Sequence of chain 1.A:
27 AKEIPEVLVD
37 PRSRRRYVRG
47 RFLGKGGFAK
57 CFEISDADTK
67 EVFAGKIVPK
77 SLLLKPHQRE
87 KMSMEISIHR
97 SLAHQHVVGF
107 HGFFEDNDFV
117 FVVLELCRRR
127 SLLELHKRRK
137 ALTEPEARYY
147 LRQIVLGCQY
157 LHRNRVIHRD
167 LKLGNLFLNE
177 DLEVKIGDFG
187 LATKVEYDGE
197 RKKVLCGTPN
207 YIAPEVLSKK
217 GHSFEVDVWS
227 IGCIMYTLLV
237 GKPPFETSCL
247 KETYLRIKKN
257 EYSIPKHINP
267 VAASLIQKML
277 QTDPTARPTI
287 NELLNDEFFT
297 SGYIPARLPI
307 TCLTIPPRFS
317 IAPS

This small molecule binds to this protein.
Small molecule (SMILES): CN1CCN(c2ccc(C(=O)Nc3n[nH]c4cn(C(=O)Cc5cccs5)cc34)cc2)CC1

Binding-site contacts:
Ligand atom N6 contacts residue ALA70 of chain 1.A at 3.6 Å.
Ligand atom C27 contacts residue LYS56 of chain 1.A at 3.7 Å.
Ligand atom C17 contacts residue PHE173 of chain 1.A at 3.5 Å (hydrophobic).
Ligand atom C13 contacts residue LEU49 of chain 1.A at 3.4 Å (hydrophobic).
Ligand atom N6 contacts residue LEU122 of chain 1.A at 3.8 Å.
Ligand atom C26 contacts residue ARG126 of chain 1.A at 3.6 Å.
Ligand atom C20 contacts residue ARG126 of chain 1.A at 3.9 Å.
Ligand atom N3 contacts residue PHE173 of chain 1.A at 3.6 Å.
Ligand atom N6 contacts residue CYS123 of chain 1.A at 2.9 Å (h-bond).
Ligand atom C12 contacts residue LEU49 of chain 1.A at 3.9 Å (hydrophobic).
Ligand atom N6 contacts residue GLU121 of chain 1.A at 3.5 Å (salt-bridge).
Ligand atom C27 contacts residue GLY52 of chain 1.A at 3.8 Å.
Ligand atom S29 contacts residue LYS51 of chain 1.A at 3.8 Å.
Ligand atom C32 contacts residue PHE173 of chain 1.A at 3.8 Å (hydrophobic).
Ligand atom C25 contacts residue PHE48 of chain 1.A at 3.5 Å (hydrophobic).
Ligand atom S29 contacts residue GLY52 of chain 1.A at 3.6 Å.
Ligand atom N7 contacts residue CYS123 of chain 1.A at 3.1 Å (h-bond).
Ligand atom O2 contacts residue LEU120 of chain 1.A at 3.9 Å.
Ligand atom N19 contacts residue ARG126 of chain 1.A at 3.8 Å.
Ligand atom N4 contacts residue CYS123 of chain 1.A at 3.6 Å.
Ligand atom C14 contacts residue LEU49 of chain 1.A at 3.4 Å (hydrophobic).
Ligand atom C28 contacts residue ALA55 of chain 1.A at 3.7 Å (hydrophobic).
Ligand atom C30 contacts residue LYS72 of chain 1.A at 3.6 Å.
Ligand atom C15 contacts residue ALA70 of chain 1.A at 3.7 Å (hydrophobic).
Ligand atom C27 contacts residue ALA55 of chain 1.A at 3.7 Å (hydrophobic).
Ligand atom C12 contacts residue ARG126 of chain 1.A at 3.7 Å.
Ligand atom C28 contacts residue LYS72 of chain 1.A at 3.6 Å.
Ligand atom N4 contacts residue ALA70 of chain 1.A at 3.4 Å.
Ligand atom C28 contacts residue CYS57 of chain 1.A at 3.6 Å (hydrophobic).
Ligand atom C28 contacts residue LYS56 of chain 1.A at 3.5 Å.
Ligand atom C23 contacts residue ARG47 of chain 1.A at 3.7 Å.
Ligand atom N4 contacts residue GLU121 of chain 1.A at 2.9 Å (salt-bridge).
Ligand atom C27 contacts residue CYS57 of chain 1.A at 3.8 Å (hydrophobic).
Ligand atom C5 contacts residue CYS123 of chain 1.A at 3.9 Å (hydrophobic).
Ligand atom C12 contacts residue ARG124 of chain 1.A at 3.4 Å.
Ligand atom C17 contacts residue CYS57 of chain 1.A at 3.8 Å (hydrophobic).
Ligand atom C1 contacts residue PHE173 of chain 1.A at 3.7 Å (hydrophobic).
Ligand atom C11 contacts residue CYS123 of chain 1.A at 3.4 Å (hydrophobic).
Ligand atom C13 contacts residue ARG126 of chain 1.A at 3.5 Å.
Ligand atom C11 contacts residue LEU49 of chain 1.A at 3.9 Å (hydrophobic).